Binding-site contacts:
Ligand atom O7 contacts residue LEU222 of chain 1.K at 3.7 Å.
Ligand atom C1 contacts residue ASN225 of chain 1.K at 3.8 Å.
Ligand atom C2 contacts residue ASN225 of chain 1.K at 4.3 Å.
Ligand atom C8 contacts residue VAL204 of chain 1.K at 4.4 Å (hydrophobic).
Ligand atom O5 contacts residue ASN225 of chain 1.K at 4.5 Å.
Ligand atom N2 contacts residue ASN225 of chain 1.K at 3.2 Å (h-bond).
Ligand atom C1 contacts residue ILE228 of chain 1.K at 4.2 Å (hydrophobic).
Ligand atom C8 contacts residue ASN225 of chain 1.K at 2.4 Å.
Ligand atom O6 contacts residue ILE228 of chain 1.K at 4.0 Å.
Ligand atom O7 contacts residue ASN225 of chain 1.K at 3.6 Å.
Ligand atom C7 contacts residue ASN225 of chain 1.K at 2.9 Å.
Ligand atom C7 contacts residue LEU222 of chain 1.K at 4.2 Å (hydrophobic).
Ligand atom C8 contacts residue LEU222 of chain 1.K at 4.3 Å (hydrophobic).

Sequence of chain 1.K:
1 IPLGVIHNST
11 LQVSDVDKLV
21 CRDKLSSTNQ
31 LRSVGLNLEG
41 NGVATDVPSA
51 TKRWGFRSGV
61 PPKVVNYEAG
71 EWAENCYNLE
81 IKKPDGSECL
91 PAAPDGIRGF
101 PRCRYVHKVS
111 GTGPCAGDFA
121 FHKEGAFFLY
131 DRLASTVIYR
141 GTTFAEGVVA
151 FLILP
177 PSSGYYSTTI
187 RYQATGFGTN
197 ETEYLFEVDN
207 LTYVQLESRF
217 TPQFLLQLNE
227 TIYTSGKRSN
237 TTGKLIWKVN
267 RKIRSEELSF

A small-molecule ligand and the protein it binds are described below.
Small molecule (SMILES): CC(=O)N[C@H]1[C@H](O[C@H]2[C@H](O)[C@@H](NC(C)=O)CO[C@@H]2CO)O[C@H](CO)[C@@H](O)[C@@H]1O